Binding-site contacts:
Ligand atom O4 contacts residue ASP33 of chain 1.L at 3.8 Å.
Ligand atom C5 contacts residue VAL37 of chain 1.L at 4.0 Å (hydrophobic).
Ligand atom C2 contacts residue ASP33 of chain 1.L at 3.3 Å.
Ligand atom O4 contacts residue TYR43 of chain 1.L at 2.7 Å (h-bond).
Ligand atom C2 contacts residue ASN35 of chain 1.L at 3.8 Å.
Ligand atom O2 contacts residue ASN35 of chain 1.L at 2.9 Å (h-bond).
Ligand atom O3 contacts residue TYR39 of chain 1.L at 3.7 Å.
Ligand atom O6 contacts residue TYR43 of chain 1.L at 3.9 Å.
Ligand atom O2 contacts residue HIS50 of chain 1.L at 3.8 Å.
Ligand atom O3 contacts residue ASP33 of chain 1.L at 3.8 Å.
Ligand atom C4 contacts residue GLN31 of chain 1.L at 4.1 Å.
Ligand atom O3 contacts residue GLN31 of chain 1.L at 3.0 Å (h-bond).
Ligand atom O6 contacts residue TYR39 of chain 1.L at 4.0 Å.
Ligand atom C3 contacts residue GLN31 of chain 1.L at 3.7 Å.
Ligand atom C6 contacts residue TRP45 of chain 1.L at 3.9 Å (hydrophobic).
Ligand atom C6 contacts residue VAL37 of chain 1.L at 3.8 Å (hydrophobic).
Ligand atom C4 contacts residue TYR39 of chain 1.L at 3.5 Å (hydrophobic).
Ligand atom O6 contacts residue GLN46 of chain 1.L at 3.1 Å (h-bond).
Ligand atom O2 contacts residue ASP33 of chain 1.L at 2.6 Å (salt-bridge).
Ligand atom C2 contacts residue TYR39 of chain 1.L at 4.0 Å (hydrophobic).
Ligand atom O4 contacts residue GLY44 of chain 1.L at 3.4 Å.
Ligand atom C6 contacts residue GLY44 of chain 1.L at 4.0 Å.
Ligand atom O4 contacts residue TRP45 of chain 1.L at 3.2 Å (h-bond).
Ligand atom C2 contacts residue GLN31 of chain 1.L at 3.8 Å.
Ligand atom C5 contacts residue ASN35 of chain 1.L at 4.0 Å.
Ligand atom O4 contacts residue TYR39 of chain 1.L at 2.7 Å (h-bond).
Ligand atom C1 contacts residue ASN35 of chain 1.L at 3.5 Å.
Ligand atom O6 contacts residue HIS50 of chain 1.L at 3.6 Å.
Ligand atom C6 contacts residue HIS50 of chain 1.L at 4.0 Å.
Ligand atom C6 contacts residue TYR43 of chain 1.L at 3.8 Å (hydrophobic).
Ligand atom C6 contacts residue LEU38 of chain 1.L at 3.6 Å (hydrophobic).
Ligand atom O5 contacts residue ASN35 of chain 1.L at 3.0 Å (h-bond).
Ligand atom C6 contacts residue GLN46 of chain 1.L at 3.4 Å.
Ligand atom C1 contacts residue TYR39 of chain 1.L at 4.1 Å (hydrophobic).
Ligand atom O2 contacts residue GLN31 of chain 1.L at 3.1 Å (h-bond).
Ligand atom C5 contacts residue GLN46 of chain 1.L at 3.9 Å.
Ligand atom C5 contacts residue ASP33 of chain 1.L at 3.6 Å.
Ligand atom C4 contacts residue TYR43 of chain 1.L at 3.3 Å (hydrophobic).
Ligand atom C2 contacts residue HIS50 of chain 1.L at 3.9 Å.
Ligand atom O5 contacts residue GLN46 of chain 1.L at 3.1 Å (h-bond).

A protein and the small-molecule ligand that binds it are described below.
Small molecule (SMILES): OC[C@H]1O[C@H](OC[C@H]2O[C@H](O)[C@@H](O)[C@@H](O[C@H]3O[C@H](CO)[C@@H](O)[C@H](O)[C@@H]3O)[C@@H]2O)[C@@H](O)[C@@H](O)[C@@H]1O

Sequence of chain 1.L:
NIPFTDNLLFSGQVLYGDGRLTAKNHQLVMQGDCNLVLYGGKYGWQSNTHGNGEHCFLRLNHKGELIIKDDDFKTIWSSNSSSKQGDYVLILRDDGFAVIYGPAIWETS